Binding-site contacts:
Ligand atom C3 contacts residue ASN704 of chain 1.C at 3.8 Å.
Ligand atom O6 contacts residue TYR791 of chain 1.B at 4.5 Å.
Ligand atom C7 contacts residue ASN704 of chain 1.C at 3.7 Å.
Ligand atom C1 contacts residue TYR791 of chain 1.B at 3.9 Å (hydrophobic).
Ligand atom O7 contacts residue ASN704 of chain 1.C at 3.9 Å.
Ligand atom C4 contacts residue ASN704 of chain 1.C at 4.3 Å.
Ligand atom C5 contacts residue ASN704 of chain 1.C at 3.7 Å.
Ligand atom C2 contacts residue ASN704 of chain 1.C at 2.5 Å.
Ligand atom O5 contacts residue TYR791 of chain 1.B at 4.2 Å.
Ligand atom N2 contacts residue ASN704 of chain 1.C at 2.9 Å (h-bond).
Ligand atom C1 contacts residue ASN704 of chain 1.C at 1.4 Å.
Ligand atom O5 contacts residue ASN704 of chain 1.C at 2.4 Å (h-bond).
Ligand atom C5 contacts residue TYR791 of chain 1.B at 4.3 Å (hydrophobic).

Sequence of chain 1.B:
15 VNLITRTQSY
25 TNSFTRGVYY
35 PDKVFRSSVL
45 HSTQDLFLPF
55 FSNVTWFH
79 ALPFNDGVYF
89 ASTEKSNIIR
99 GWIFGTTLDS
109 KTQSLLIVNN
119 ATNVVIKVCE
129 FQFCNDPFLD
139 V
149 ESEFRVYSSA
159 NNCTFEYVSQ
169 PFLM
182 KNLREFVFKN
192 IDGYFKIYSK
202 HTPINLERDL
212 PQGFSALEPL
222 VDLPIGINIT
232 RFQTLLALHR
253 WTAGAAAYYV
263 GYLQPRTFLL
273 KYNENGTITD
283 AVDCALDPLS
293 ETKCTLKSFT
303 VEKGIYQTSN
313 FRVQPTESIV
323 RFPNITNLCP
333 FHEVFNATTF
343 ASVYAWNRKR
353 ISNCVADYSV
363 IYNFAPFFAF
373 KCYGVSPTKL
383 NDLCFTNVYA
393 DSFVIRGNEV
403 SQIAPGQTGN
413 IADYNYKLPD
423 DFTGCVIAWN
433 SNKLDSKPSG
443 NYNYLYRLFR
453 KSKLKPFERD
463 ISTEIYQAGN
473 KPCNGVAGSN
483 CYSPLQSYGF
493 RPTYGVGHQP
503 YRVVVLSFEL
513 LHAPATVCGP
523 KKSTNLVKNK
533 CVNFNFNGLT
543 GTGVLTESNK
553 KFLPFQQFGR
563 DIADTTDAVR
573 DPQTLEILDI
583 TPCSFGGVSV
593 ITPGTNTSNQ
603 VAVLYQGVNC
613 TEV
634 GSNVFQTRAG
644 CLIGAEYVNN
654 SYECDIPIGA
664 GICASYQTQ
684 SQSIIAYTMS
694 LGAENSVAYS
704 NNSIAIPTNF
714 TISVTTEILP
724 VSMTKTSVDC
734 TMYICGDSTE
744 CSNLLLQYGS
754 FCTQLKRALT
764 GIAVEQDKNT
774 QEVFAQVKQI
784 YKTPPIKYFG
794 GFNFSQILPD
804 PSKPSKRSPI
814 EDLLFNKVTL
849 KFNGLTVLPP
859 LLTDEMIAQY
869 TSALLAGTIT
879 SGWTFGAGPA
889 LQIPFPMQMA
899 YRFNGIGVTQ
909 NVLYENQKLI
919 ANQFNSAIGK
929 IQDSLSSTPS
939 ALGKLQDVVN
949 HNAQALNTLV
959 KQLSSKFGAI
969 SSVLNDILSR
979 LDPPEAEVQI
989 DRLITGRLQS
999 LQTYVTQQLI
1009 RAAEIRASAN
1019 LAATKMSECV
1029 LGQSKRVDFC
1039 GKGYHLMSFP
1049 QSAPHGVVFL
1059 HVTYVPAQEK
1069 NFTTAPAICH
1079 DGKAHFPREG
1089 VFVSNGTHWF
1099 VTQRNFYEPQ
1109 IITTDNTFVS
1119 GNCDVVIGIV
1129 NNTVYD

Sequence of chain 1.C:
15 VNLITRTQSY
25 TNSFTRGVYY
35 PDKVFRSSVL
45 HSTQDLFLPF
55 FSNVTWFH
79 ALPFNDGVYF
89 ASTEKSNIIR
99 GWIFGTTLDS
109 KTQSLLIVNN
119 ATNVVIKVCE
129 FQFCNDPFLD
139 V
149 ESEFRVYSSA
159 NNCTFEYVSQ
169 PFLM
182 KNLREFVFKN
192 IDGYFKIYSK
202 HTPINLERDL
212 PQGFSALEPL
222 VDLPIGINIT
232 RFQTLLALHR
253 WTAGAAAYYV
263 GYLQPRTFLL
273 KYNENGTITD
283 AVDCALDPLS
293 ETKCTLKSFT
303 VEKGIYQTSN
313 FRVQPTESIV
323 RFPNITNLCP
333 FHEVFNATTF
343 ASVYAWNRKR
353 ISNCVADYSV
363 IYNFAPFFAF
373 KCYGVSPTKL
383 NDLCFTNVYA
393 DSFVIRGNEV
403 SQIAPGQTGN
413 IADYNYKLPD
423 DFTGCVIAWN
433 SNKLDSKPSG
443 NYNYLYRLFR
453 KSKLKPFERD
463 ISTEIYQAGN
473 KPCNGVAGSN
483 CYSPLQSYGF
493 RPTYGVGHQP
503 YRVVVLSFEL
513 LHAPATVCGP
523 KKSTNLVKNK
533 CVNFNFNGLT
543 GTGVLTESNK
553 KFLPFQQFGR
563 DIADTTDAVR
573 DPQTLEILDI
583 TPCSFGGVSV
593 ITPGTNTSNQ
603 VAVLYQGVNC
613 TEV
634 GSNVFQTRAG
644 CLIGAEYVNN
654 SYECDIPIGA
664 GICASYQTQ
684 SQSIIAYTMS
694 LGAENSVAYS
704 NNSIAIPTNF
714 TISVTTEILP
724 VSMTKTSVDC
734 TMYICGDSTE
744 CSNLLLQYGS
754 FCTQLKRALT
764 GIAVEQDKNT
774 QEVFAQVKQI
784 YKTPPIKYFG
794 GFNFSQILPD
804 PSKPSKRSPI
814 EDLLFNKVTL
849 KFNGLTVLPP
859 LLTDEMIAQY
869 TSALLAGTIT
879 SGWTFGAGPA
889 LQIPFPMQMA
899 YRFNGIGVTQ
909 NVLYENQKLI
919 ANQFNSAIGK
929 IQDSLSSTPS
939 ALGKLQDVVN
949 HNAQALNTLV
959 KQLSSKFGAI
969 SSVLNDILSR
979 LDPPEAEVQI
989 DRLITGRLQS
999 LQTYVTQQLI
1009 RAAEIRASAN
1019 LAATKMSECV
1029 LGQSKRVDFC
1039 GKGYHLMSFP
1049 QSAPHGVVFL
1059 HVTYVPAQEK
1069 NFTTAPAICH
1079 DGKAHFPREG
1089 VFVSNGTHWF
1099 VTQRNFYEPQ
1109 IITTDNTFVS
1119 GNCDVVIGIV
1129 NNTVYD

A small-molecule ligand and the protein it binds are described below.
Small molecule (SMILES): CC(=O)N[C@@H]1[C@@H](O)[C@H](O)[C@@H](CO)O[C@H]1O